The small molecule below binds the protein below.
Small molecule (SMILES): C[C@H](C[C@@H](C[C@H](C[C@@H](C[C@@H](CCN1CCCC1=O)N1CCCC1=O)N1CCCC1=O)N1CCCC1=O)N1CCCC1=O)N1CCCC1=O

Sequence of chain 1.A:
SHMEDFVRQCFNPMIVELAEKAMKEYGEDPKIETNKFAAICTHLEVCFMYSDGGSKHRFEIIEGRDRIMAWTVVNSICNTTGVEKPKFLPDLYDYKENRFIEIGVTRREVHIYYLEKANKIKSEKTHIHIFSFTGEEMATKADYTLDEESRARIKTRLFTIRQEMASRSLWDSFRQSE

Binding-site contacts:
Ligand atom N03 contacts residue PHE66 of chain 1.A at 4.0 Å.
Ligand atom N05 contacts residue PHE66 of chain 1.A at 4.1 Å.
Ligand atom C08 contacts residue MET32 of chain 1.A at 4.2 Å (hydrophobic).
Ligand atom C25 contacts residue GLU81 of chain 1.A at 3.8 Å.
Ligand atom C24 contacts residue GLU81 of chain 1.A at 4.3 Å.
Ligand atom C03 contacts residue MET32 of chain 1.A at 4.4 Å (hydrophobic).
Ligand atom C25 contacts residue GLY82 of chain 1.A at 4.2 Å.
Ligand atom C23 contacts residue PHE66 of chain 1.A at 4.1 Å (hydrophobic).
Ligand atom C33 contacts residue PHE66 of chain 1.A at 3.9 Å (hydrophobic).
Ligand atom C24 contacts residue PHE66 of chain 1.A at 4.1 Å (hydrophobic).
Ligand atom C02 contacts residue PHE66 of chain 1.A at 4.3 Å (hydrophobic).
Ligand atom C05 contacts residue MET32 of chain 1.A at 4.4 Å (hydrophobic).
Ligand atom C03 contacts residue PHE66 of chain 1.A at 4.0 Å (hydrophobic).
Ligand atom C24 contacts residue ILE79 of chain 1.A at 3.6 Å (hydrophobic).
Ligand atom C30 contacts residue PHE66 of chain 1.A at 3.7 Å (hydrophobic).
Ligand atom C22 contacts residue LEU36 of chain 1.A at 3.9 Å (hydrophobic).
Ligand atom O02 contacts residue ILE79 of chain 1.A at 4.1 Å.
Ligand atom C32 contacts residue PHE66 of chain 1.A at 3.4 Å (hydrophobic).
Ligand atom O04 contacts residue PHE66 of chain 1.A at 4.1 Å.
Ligand atom C31 contacts residue MET67 of chain 1.A at 4.2 Å (hydrophobic).
Ligand atom C02 contacts residue MET32 of chain 1.A at 3.3 Å (hydrophobic).
Ligand atom C23 contacts residue ILE79 of chain 1.A at 4.3 Å (hydrophobic).
Ligand atom C32 contacts residue ASP70 of chain 1.A at 3.7 Å.
Ligand atom C01 contacts residue MET32 of chain 1.A at 4.2 Å (hydrophobic).
Ligand atom C25 contacts residue ARG83 of chain 1.A at 3.8 Å.
Ligand atom C22 contacts residue PHE66 of chain 1.A at 3.8 Å (hydrophobic).
Ligand atom C25 contacts residue PHE66 of chain 1.A at 4.4 Å (hydrophobic).
Ligand atom C04 contacts residue MET32 of chain 1.A at 4.0 Å (hydrophobic).
Ligand atom C07 contacts residue MET32 of chain 1.A at 4.4 Å (hydrophobic).
Ligand atom C04 contacts residue PHE66 of chain 1.A at 3.7 Å (hydrophobic).
Ligand atom O03 contacts residue ILE79 of chain 1.A at 4.0 Å.
Ligand atom C06 contacts residue MET32 of chain 1.A at 3.4 Å (hydrophobic).
Ligand atom C25 contacts residue ILE79 of chain 1.A at 4.3 Å (hydrophobic).
Ligand atom C31 contacts residue PHE66 of chain 1.A at 3.5 Å (hydrophobic).